Binding-site contacts:
Ligand atom C22 contacts residue LYS68 of chain 1.B at 3.7 Å.
Ligand atom C18 contacts residue MET163 of chain 1.B at 3.6 Å (hydrophobic).
Ligand atom C12 contacts residue ILE174 of chain 1.B at 3.5 Å (hydrophobic).
Ligand atom C18 contacts residue ASP120 of chain 1.B at 3.8 Å.
Ligand atom C17 contacts residue VAL53 of chain 1.B at 3.7 Å (hydrophobic).
Ligand atom C20 contacts residue GLY48 of chain 1.B at 3.2 Å.
Ligand atom O23 contacts residue LYS68 of chain 1.B at 2.6 Å (salt-bridge).
Ligand atom N15 contacts residue VAL53 of chain 1.B at 3.8 Å.
Ligand atom C19 contacts residue HIS160 of chain 1.B at 3.9 Å.
Ligand atom C18 contacts residue HIS160 of chain 1.B at 3.8 Å.
Ligand atom C13 contacts residue ILE174 of chain 1.B at 4.0 Å (hydrophobic).
Ligand atom O25 contacts residue ILE174 of chain 1.B at 3.9 Å.
Ligand atom C05 contacts residue MET163 of chain 1.B at 3.8 Å (hydrophobic).
Ligand atom O04 contacts residue MET163 of chain 1.B at 3.7 Å.
Ligand atom C21 contacts residue ASP175 of chain 1.B at 3.6 Å.
Ligand atom C09 contacts residue ILE174 of chain 1.B at 3.9 Å (hydrophobic).
Ligand atom O25 contacts residue LYS68 of chain 1.B at 4.0 Å.
Ligand atom C05 contacts residue VAL53 of chain 1.B at 4.0 Å (hydrophobic).
Ligand atom C07 contacts residue VAL66 of chain 1.B at 3.6 Å (hydrophobic).
Ligand atom C06 contacts residue VAL66 of chain 1.B at 4.0 Å (hydrophobic).
Ligand atom C06 contacts residue ASN118 of chain 1.B at 3.5 Å.
Ligand atom C08 contacts residue ILE95 of chain 1.B at 3.6 Å (hydrophobic).
Ligand atom C14 contacts residue VAL53 of chain 1.B at 3.9 Å (hydrophobic).
Ligand atom C21 contacts residue SER51 of chain 1.B at 3.9 Å.
Ligand atom C03 contacts residue MET163 of chain 1.B at 4.0 Å (hydrophobic).
Ligand atom C10 contacts residue MET163 of chain 1.B at 3.9 Å (hydrophobic).
Ligand atom C07 contacts residue ASN118 of chain 1.B at 3.7 Å.
Ligand atom C10 contacts residue VAL53 of chain 1.B at 3.9 Å (hydrophobic).
Ligand atom C20 contacts residue SER51 of chain 1.B at 3.8 Å.
Ligand atom C19 contacts residue ARG47 of chain 1.B at 3.9 Å.
Ligand atom O23 contacts residue ASP175 of chain 1.B at 3.3 Å.
Ligand atom C24 contacts residue ILE174 of chain 1.B at 3.5 Å (hydrophobic).
Ligand atom C22 contacts residue ASP175 of chain 1.B at 4.0 Å.
Ligand atom C11 contacts residue MET163 of chain 1.B at 4.0 Å (hydrophobic).
Ligand atom C03 contacts residue ASN118 of chain 1.B at 3.8 Å.
Ligand atom C11 contacts residue ILE174 of chain 1.B at 3.9 Å (hydrophobic).
Ligand atom C17 contacts residue GLY46 of chain 1.B at 3.6 Å.
Ligand atom C11 contacts residue VAL53 of chain 1.B at 3.9 Å (hydrophobic).
Ligand atom C08 contacts residue VAL66 of chain 1.B at 3.9 Å (hydrophobic).
Ligand atom C01 contacts residue ASN118 of chain 1.B at 3.6 Å.

Sequence of chain 1.B:
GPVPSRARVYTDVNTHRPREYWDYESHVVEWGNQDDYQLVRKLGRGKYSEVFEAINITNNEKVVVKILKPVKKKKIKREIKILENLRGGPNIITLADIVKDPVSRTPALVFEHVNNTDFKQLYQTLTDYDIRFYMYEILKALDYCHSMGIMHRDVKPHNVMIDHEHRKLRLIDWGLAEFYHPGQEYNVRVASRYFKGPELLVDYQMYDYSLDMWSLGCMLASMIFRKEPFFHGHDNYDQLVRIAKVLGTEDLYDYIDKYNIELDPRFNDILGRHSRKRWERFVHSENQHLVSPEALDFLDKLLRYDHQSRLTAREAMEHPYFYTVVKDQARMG

This small molecule binds to this protein.
Small molecule (SMILES): C=CCOc1cccc2c1-c1c(c3c(n1C(C)C)CCCC3=O)C2=O